Binding-site contacts:
Ligand atom CAX contacts residue TYR208 of chain 1.B at 3.7 Å (hydrophobic).
Ligand atom CAY contacts residue ARG215 of chain 1.B at 3.9 Å.
Ligand atom CBE contacts residue LEU201 of chain 1.B at 4.5 Å (hydrophobic).
Ligand atom OAG contacts residue ARG215 of chain 1.B at 2.8 Å (salt-bridge).
Ligand atom CAA contacts residue LEU353 of chain 1.B at 4.0 Å (hydrophobic).
Ligand atom CAX contacts residue LYS211 of chain 1.B at 4.0 Å.
Ligand atom CAO contacts residue PHE356 of chain 1.B at 4.4 Å (hydrophobic).
Ligand atom CAV contacts residue ALA212 of chain 1.B at 4.4 Å (hydrophobic).
Ligand atom CAB contacts residue PHE172 of chain 1.B at 3.6 Å (hydrophobic).
Ligand atom CAD contacts residue VAL216 of chain 1.B at 3.7 Å (hydrophobic).
Ligand atom CAM contacts residue LYS211 of chain 1.B at 3.4 Å.
Ligand atom OAG contacts residue LYS211 of chain 1.B at 2.4 Å (salt-bridge).
Ligand atom OAF contacts residue TYR208 of chain 1.B at 4.0 Å.
Ligand atom CAE contacts residue VAL216 of chain 1.B at 3.8 Å (hydrophobic).
Ligand atom CBA contacts residue LEU353 of chain 1.B at 4.4 Å (hydrophobic).
Ligand atom OAW contacts residue ARG215 of chain 1.B at 4.4 Å.
Ligand atom CAK contacts residue VAL205 of chain 1.B at 3.8 Å (hydrophobic).
Ligand atom CAJ contacts residue LEU201 of chain 1.B at 4.1 Å (hydrophobic).
Ligand atom CAM contacts residue ALA212 of chain 1.B at 3.8 Å (hydrophobic).
Ligand atom CAB contacts residue LEU353 of chain 1.B at 4.3 Å (hydrophobic).
Ligand atom CAI contacts residue ALA212 of chain 1.B at 4.5 Å (hydrophobic).
Ligand atom OAF contacts residue SER209 of chain 1.B at 3.6 Å.
Ligand atom OAF contacts residue LYS211 of chain 1.B at 3.3 Å.
Ligand atom CAY contacts residue LYS211 of chain 1.B at 3.2 Å.
Ligand atom CAI contacts residue VAL205 of chain 1.B at 4.3 Å (hydrophobic).
Ligand atom CAY contacts residue ALA212 of chain 1.B at 4.5 Å (hydrophobic).
Ligand atom CAZ contacts residue ALA212 of chain 1.B at 4.2 Å (hydrophobic).
Ligand atom CAO contacts residue PHE220 of chain 1.B at 4.5 Å (hydrophobic).
Ligand atom OAH contacts residue TYR208 of chain 1.B at 3.5 Å (h-bond).
Ligand atom CBG contacts residue VAL205 of chain 1.B at 4.3 Å (hydrophobic).
Ligand atom CBA contacts residue PHE356 of chain 1.B at 4.5 Å (hydrophobic).
Ligand atom CAJ contacts residue PHE356 of chain 1.B at 4.1 Å (hydrophobic).
Ligand atom CBD contacts residue VAL205 of chain 1.B at 4.2 Å (hydrophobic).
Ligand atom CAL contacts residue TYR208 of chain 1.B at 3.8 Å (hydrophobic).
Ligand atom CBC contacts residue ALA212 of chain 1.B at 4.4 Å (hydrophobic).
Ligand atom CAL contacts residue LYS211 of chain 1.B at 4.0 Å.
Ligand atom CAE contacts residue PHE356 of chain 1.B at 4.5 Å (hydrophobic).
Ligand atom CAB contacts residue PHE356 of chain 1.B at 3.9 Å (hydrophobic).
Ligand atom CAD contacts residue ALA212 of chain 1.B at 4.1 Å (hydrophobic).

Sequence of chain 1.B:
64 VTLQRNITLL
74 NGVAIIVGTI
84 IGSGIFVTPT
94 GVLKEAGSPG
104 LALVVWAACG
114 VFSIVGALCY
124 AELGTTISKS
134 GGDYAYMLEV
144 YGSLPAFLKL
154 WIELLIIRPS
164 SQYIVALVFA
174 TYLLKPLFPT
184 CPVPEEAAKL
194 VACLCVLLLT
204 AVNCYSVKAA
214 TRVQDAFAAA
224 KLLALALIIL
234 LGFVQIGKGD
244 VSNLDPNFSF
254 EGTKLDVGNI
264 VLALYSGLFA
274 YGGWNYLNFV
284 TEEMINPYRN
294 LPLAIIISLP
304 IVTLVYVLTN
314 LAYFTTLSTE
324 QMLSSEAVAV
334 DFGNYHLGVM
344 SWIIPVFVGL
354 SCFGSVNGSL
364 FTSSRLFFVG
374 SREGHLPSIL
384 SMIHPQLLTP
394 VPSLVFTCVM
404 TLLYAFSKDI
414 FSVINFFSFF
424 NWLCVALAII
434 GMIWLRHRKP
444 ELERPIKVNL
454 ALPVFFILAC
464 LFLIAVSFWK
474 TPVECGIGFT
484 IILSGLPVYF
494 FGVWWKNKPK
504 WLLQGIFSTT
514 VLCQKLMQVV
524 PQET

A small-molecule ligand and the protein it binds are described below.
Small molecule (SMILES): CC(C)CCC[C@@H](C)[C@H]1CC[C@H]2[C@@H]3CC=C4C[C@@H](OC(=O)CCC(=O)O)CC[C@]4(C)[C@H]3CC[C@]12C